Sequence of chain 1.A:
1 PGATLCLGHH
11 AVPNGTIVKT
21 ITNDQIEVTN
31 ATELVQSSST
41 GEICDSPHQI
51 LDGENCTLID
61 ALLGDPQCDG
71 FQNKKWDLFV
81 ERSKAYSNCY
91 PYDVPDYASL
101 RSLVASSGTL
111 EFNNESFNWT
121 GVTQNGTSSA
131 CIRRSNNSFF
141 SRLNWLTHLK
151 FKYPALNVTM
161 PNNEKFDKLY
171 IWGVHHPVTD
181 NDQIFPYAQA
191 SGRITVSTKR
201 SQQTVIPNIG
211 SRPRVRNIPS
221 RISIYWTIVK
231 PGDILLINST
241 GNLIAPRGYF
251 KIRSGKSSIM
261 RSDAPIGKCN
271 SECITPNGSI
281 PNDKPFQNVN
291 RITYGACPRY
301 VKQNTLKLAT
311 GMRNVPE

This small molecule binds to this protein.
Small molecule (SMILES): CC(=O)N[C@H]1[C@H](O[C@H]2[C@H](O)[C@@H](NC(C)=O)CO[C@@H]2CO)O[C@H](CO)[C@@H](O)[C@@H]1O

Sequence of chain 3.A:
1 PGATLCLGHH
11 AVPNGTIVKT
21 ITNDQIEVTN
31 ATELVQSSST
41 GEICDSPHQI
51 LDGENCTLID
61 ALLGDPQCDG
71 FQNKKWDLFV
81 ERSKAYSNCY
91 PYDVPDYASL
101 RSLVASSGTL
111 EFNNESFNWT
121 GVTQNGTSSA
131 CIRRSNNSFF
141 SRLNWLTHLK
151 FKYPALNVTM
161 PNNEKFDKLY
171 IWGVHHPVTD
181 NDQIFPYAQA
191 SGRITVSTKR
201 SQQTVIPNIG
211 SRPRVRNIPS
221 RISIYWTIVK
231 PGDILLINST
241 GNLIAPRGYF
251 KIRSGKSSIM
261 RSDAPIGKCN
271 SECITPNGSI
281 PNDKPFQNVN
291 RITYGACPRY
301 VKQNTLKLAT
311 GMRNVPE

Binding-site contacts:
Ligand atom C1 contacts residue ASN157 of chain 3.A at 1.4 Å.
Ligand atom C5 contacts residue ASN157 of chain 3.A at 3.6 Å.
Ligand atom C7 contacts residue ASN157 of chain 3.A at 3.8 Å.
Ligand atom C2 contacts residue ARG214 of chain 1.A at 3.9 Å.
Ligand atom C5 contacts residue ARG214 of chain 1.A at 4.1 Å.
Ligand atom O3 contacts residue ARG214 of chain 1.A at 3.9 Å.
Ligand atom O5 contacts residue LEU236 of chain 3.A at 4.5 Å.
Ligand atom C7 contacts residue SER211 of chain 1.A at 3.8 Å.
Ligand atom O5 contacts residue ASN157 of chain 3.A at 2.3 Å (h-bond).
Ligand atom C4 contacts residue ARG214 of chain 1.A at 3.7 Å.
Ligand atom O3 contacts residue SER211 of chain 1.A at 4.1 Å.
Ligand atom C3 contacts residue ARG214 of chain 1.A at 4.2 Å.
Ligand atom C3 contacts residue ASN157 of chain 3.A at 3.8 Å.
Ligand atom C2 contacts residue ASN157 of chain 3.A at 2.5 Å.
Ligand atom O7 contacts residue ASN157 of chain 3.A at 4.3 Å.
Ligand atom O4 contacts residue ARG214 of chain 1.A at 4.0 Å.
Ligand atom C8 contacts residue THR179 of chain 1.A at 3.4 Å.
Ligand atom C2 contacts residue SER211 of chain 1.A at 4.3 Å.
Ligand atom C6 contacts residue ARG214 of chain 1.A at 4.4 Å.
Ligand atom C3 contacts residue SER211 of chain 1.A at 4.1 Å.
Ligand atom O7 contacts residue ARG214 of chain 1.A at 4.3 Å.
Ligand atom C1 contacts residue ARG214 of chain 1.A at 4.0 Å.
Ligand atom C4 contacts residue ASN157 of chain 3.A at 4.2 Å.
Ligand atom O5 contacts residue ARG214 of chain 1.A at 3.7 Å.
Ligand atom N2 contacts residue SER211 of chain 1.A at 3.4 Å (h-bond).
Ligand atom N2 contacts residue ASN157 of chain 3.A at 3.0 Å (h-bond).
Ligand atom C8 contacts residue SER211 of chain 1.A at 3.5 Å.